Sequence of chain 1.A:
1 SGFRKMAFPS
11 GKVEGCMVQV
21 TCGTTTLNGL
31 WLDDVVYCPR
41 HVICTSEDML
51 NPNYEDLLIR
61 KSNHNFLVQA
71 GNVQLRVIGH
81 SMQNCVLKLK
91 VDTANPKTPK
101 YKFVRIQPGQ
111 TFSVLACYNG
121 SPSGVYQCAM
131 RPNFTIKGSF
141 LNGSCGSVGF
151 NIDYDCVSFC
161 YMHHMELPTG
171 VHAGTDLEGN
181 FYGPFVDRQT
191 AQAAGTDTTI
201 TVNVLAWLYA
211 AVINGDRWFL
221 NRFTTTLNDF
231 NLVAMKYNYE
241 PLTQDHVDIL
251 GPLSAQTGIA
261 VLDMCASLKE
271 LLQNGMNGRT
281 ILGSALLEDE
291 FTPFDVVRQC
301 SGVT

Sequence of chain 2.A:
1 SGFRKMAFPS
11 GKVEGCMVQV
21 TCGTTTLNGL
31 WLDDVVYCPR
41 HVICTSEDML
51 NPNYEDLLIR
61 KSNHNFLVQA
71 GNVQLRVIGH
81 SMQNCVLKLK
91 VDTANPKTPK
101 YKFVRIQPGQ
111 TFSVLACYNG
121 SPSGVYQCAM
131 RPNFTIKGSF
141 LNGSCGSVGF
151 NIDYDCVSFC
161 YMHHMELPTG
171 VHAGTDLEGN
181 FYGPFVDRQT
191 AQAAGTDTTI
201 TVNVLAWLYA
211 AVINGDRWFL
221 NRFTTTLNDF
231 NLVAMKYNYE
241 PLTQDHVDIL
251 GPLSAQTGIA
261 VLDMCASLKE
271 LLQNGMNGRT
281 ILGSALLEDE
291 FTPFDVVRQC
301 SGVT

A protein and the small-molecule ligand that binds it are described below.
Small molecule (SMILES): O=C(Cc1cccc(Cl)c1)Nc1cncc2c1CCC2

Binding-site contacts:
Ligand atom C1 contacts residue MET165 of chain 1.A at 3.6 Å (hydrophobic).
Ligand atom C15 contacts residue HIS41 of chain 1.A at 3.8 Å.
Ligand atom C10 contacts residue PHE140 of chain 1.A at 3.8 Å (hydrophobic).
Ligand atom C11 contacts residue ASN142 of chain 1.A at 3.7 Å.
Ligand atom N1 contacts residue SER144 of chain 1.A at 3.6 Å.
Ligand atom C1 contacts residue MET49 of chain 1.A at 3.4 Å (hydrophobic).
Ligand atom C1 contacts residue ARG188 of chain 1.A at 3.8 Å.
Ligand atom CL contacts residue HIS41 of chain 1.A at 3.3 Å.
Ligand atom C8 contacts residue GLU166 of chain 1.A at 3.8 Å.
Ligand atom C9 contacts residue HIS163 of chain 1.A at 3.9 Å.
Ligand atom C2 contacts residue MET49 of chain 1.A at 3.6 Å (hydrophobic).
Ligand atom C11 contacts residue PHE140 of chain 1.A at 3.8 Å (hydrophobic).
Ligand atom C11 contacts residue SER1 of chain 2.A at 3.9 Å.
Ligand atom C9 contacts residue PHE140 of chain 1.A at 3.2 Å (hydrophobic).
Ligand atom C8 contacts residue CYS145 of chain 1.A at 3.8 Å (hydrophobic).
Ligand atom CL contacts residue HIS164 of chain 1.A at 3.6 Å.
Ligand atom C9 contacts residue LEU141 of chain 1.A at 3.8 Å (hydrophobic).
Ligand atom C contacts residue MET49 of chain 1.A at 3.8 Å (hydrophobic).
Ligand atom C contacts residue MET165 of chain 1.A at 3.7 Å (hydrophobic).
Ligand atom N1 contacts residue PHE140 of chain 1.A at 3.7 Å.
Ligand atom O contacts residue GLU166 of chain 1.A at 3.0 Å (salt-bridge).
Ligand atom C contacts residue HIS164 of chain 1.A at 3.8 Å.
Ligand atom C2 contacts residue ARG188 of chain 1.A at 3.9 Å.
Ligand atom C3 contacts residue GLN189 of chain 1.A at 3.4 Å.
Ligand atom C10 contacts residue ASN142 of chain 1.A at 3.9 Å.
Ligand atom CL contacts residue ASP187 of chain 1.A at 3.2 Å.
Ligand atom CL contacts residue MET165 of chain 1.A at 3.9 Å.
Ligand atom C11 contacts residue LEU141 of chain 1.A at 3.8 Å (hydrophobic).
Ligand atom N1 contacts residue HIS163 of chain 1.A at 2.8 Å (h-bond).
Ligand atom C8 contacts residue HIS163 of chain 1.A at 3.2 Å.
Ligand atom C12 contacts residue ASN142 of chain 1.A at 3.7 Å.
Ligand atom C2 contacts residue GLN189 of chain 1.A at 3.8 Å.
Ligand atom C9 contacts residue GLU166 of chain 1.A at 3.4 Å.
Ligand atom N1 contacts residue GLU166 of chain 1.A at 3.7 Å.
Ligand atom C10 contacts residue GLU166 of chain 1.A at 3.7 Å.
Ligand atom C11 contacts residue GLU166 of chain 1.A at 3.7 Å.
Ligand atom N contacts residue CYS145 of chain 1.A at 3.7 Å.
Ligand atom C15 contacts residue HIS164 of chain 1.A at 3.2 Å.
Ligand atom C10 contacts residue LEU141 of chain 1.A at 3.7 Å (hydrophobic).
Ligand atom O contacts residue MET165 of chain 1.A at 3.5 Å.